Sequence of chain 1.B:
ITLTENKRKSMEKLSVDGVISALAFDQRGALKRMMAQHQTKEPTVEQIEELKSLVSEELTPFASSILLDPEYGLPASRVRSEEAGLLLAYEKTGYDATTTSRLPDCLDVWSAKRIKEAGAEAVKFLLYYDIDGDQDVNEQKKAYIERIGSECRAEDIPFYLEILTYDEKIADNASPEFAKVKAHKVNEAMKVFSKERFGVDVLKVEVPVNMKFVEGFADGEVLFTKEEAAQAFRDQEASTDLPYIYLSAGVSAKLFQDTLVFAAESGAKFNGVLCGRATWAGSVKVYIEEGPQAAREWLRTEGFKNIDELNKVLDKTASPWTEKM

A small-molecule ligand and the protein it binds are described below.
Small molecule (SMILES): O=P(O)(O)OC[C@H](O)CO

Binding-site contacts:
Ligand atom C3 contacts residue LEU276 of chain 1.B at 3.7 Å (hydrophobic).
Ligand atom O2P contacts residue GLY278 of chain 1.B at 3.3 Å (h-bond).
Ligand atom O4P contacts residue ALA251 of chain 1.B at 3.7 Å.
Ligand atom P contacts residue ALA251 of chain 1.B at 4.3 Å.
Ligand atom O1P contacts residue LEU276 of chain 1.B at 4.3 Å.
Ligand atom O1 contacts residue GLN29 of chain 1.B at 3.6 Å (h-bond).
Ligand atom O2P contacts residue SER250 of chain 1.B at 1.6 Å (h-bond).
Ligand atom O3P contacts residue ARG279 of chain 1.B at 3.0 Å (salt-bridge).
Ligand atom P contacts residue GLY252 of chain 1.B at 4.2 Å.
Ligand atom O4P contacts residue SER250 of chain 1.B at 3.6 Å (h-bond).
Ligand atom O2P contacts residue ARG279 of chain 1.B at 3.7 Å.
Ligand atom O1 contacts residue LYS206 of chain 1.B at 3.4 Å (salt-bridge).
Ligand atom O1P contacts residue SER250 of chain 1.B at 3.9 Å.
Ligand atom O2P contacts residue GLY252 of chain 1.B at 4.0 Å.
Ligand atom C3 contacts residue LYS206 of chain 1.B at 3.4 Å.
Ligand atom O2P contacts residue CYS277 of chain 1.B at 4.3 Å.
Ligand atom O4P contacts residue GLY252 of chain 1.B at 3.7 Å.
Ligand atom C1 contacts residue LYS206 of chain 1.B at 3.4 Å.
Ligand atom O2P contacts residue ALA251 of chain 1.B at 3.8 Å.
Ligand atom O3P contacts residue GLN29 of chain 1.B at 3.2 Å (h-bond).
Ligand atom O1P contacts residue GLN29 of chain 1.B at 3.4 Å (h-bond).
Ligand atom C1 contacts residue GLN29 of chain 1.B at 3.2 Å.
Ligand atom C2 contacts residue LYS206 of chain 1.B at 2.4 Å.
Ligand atom O3P contacts residue GLY278 of chain 1.B at 3.9 Å.
Ligand atom P contacts residue GLN29 of chain 1.B at 3.9 Å.
Ligand atom C3 contacts residue LEU249 of chain 1.B at 4.4 Å (hydrophobic).
Ligand atom O1P contacts residue GLY278 of chain 1.B at 3.9 Å.
Ligand atom P contacts residue GLY278 of chain 1.B at 4.1 Å.
Ligand atom O3P contacts residue SER250 of chain 1.B at 3.9 Å.
Ligand atom C2 contacts residue ALA26 of chain 1.B at 4.3 Å (hydrophobic).
Ligand atom C3 contacts residue ALA26 of chain 1.B at 4.2 Å (hydrophobic).
Ligand atom C2 contacts residue GLU164 of chain 1.B at 4.1 Å.
Ligand atom O1 contacts residue ASP28 of chain 1.B at 2.5 Å (salt-bridge).
Ligand atom O4P contacts residue ARG279 of chain 1.B at 2.9 Å (salt-bridge).
Ligand atom C2 contacts residue GLN29 of chain 1.B at 4.3 Å.
Ligand atom O1P contacts residue ALA26 of chain 1.B at 4.0 Å.
Ligand atom P contacts residue ARG279 of chain 1.B at 3.7 Å.
Ligand atom P contacts residue SER250 of chain 1.B at 3.0 Å.
Ligand atom C3 contacts residue SER250 of chain 1.B at 4.2 Å.
Ligand atom C1 contacts residue ASP28 of chain 1.B at 3.8 Å.